Sequence of chain 1.D:
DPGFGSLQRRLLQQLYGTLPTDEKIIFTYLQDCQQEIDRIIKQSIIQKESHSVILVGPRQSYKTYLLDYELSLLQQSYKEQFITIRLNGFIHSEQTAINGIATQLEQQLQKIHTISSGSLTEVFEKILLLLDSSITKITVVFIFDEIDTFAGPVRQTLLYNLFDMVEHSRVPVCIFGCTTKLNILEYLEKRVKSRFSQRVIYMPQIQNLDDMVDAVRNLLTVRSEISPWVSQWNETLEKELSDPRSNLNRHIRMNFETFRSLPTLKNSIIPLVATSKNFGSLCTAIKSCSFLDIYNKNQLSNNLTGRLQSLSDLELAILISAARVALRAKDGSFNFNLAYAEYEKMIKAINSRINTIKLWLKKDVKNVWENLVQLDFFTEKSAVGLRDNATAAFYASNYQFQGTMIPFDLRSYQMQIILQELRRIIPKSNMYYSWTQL

Binding-site contacts:
Ligand atom O1B contacts residue LYS485 of chain 1.A at 3.2 Å.
Ligand atom O2G contacts residue PRO481 of chain 1.A at 3.3 Å.
Ligand atom C6 contacts residue TYR627 of chain 1.A at 3.6 Å (hydrophobic).
Ligand atom S1G contacts residue LYS485 of chain 1.A at 3.1 Å (salt-bridge).
Ligand atom N6 contacts residue TYR627 of chain 1.A at 2.8 Å (h-bond).
Ligand atom O1A contacts residue THR486 of chain 1.A at 3.1 Å (h-bond).
Ligand atom O1B contacts residue GLY484 of chain 1.A at 3.6 Å (h-bond).
Ligand atom O2G contacts residue ARG263 of chain 1.D at 3.5 Å.
Ligand atom O2B contacts residue MG1 of chain 1.J at 2.1 Å.
Ligand atom O3A contacts residue MG1 of chain 1.J at 3.2 Å.
Ligand atom PB contacts residue THR486 of chain 1.A at 3.6 Å.
Ligand atom N7 contacts residue TYR627 of chain 1.A at 3.0 Å (h-bond).
Ligand atom PB contacts residue MG1 of chain 1.J at 3.2 Å.
Ligand atom C8 contacts residue ALA703 of chain 1.A at 3.5 Å (hydrophobic).
Ligand atom O2' contacts residue SER432 of chain 1.A at 2.4 Å (h-bond).
Ligand atom C2' contacts residue SER432 of chain 1.A at 3.6 Å.
Ligand atom O2A contacts residue GLY484 of chain 1.A at 2.7 Å (h-bond).
Ligand atom O3G contacts residue ARG267 of chain 1.D at 2.8 Å (salt-bridge).
Ligand atom O3B contacts residue GLY482 of chain 1.A at 2.9 Å (h-bond).
Ligand atom O3A contacts residue ARG704 of chain 1.A at 3.1 Å (salt-bridge).
Ligand atom O3G contacts residue GLU567 of chain 1.A at 3.5 Å (salt-bridge).
Ligand atom C2' contacts residue ARG639 of chain 1.A at 3.4 Å.
Ligand atom O3G contacts residue MG1 of chain 1.J at 2.6 Å.
Ligand atom O1A contacts residue LEU487 of chain 1.A at 2.8 Å (h-bond).
Ligand atom O3' contacts residue SER432 of chain 1.A at 3.3 Å (h-bond).
Ligand atom O2A contacts residue VAL483 of chain 1.A at 3.3 Å (h-bond).
Ligand atom O5' contacts residue ARG704 of chain 1.A at 3.6 Å.
Ligand atom C5' contacts residue ARG704 of chain 1.A at 3.3 Å.
Ligand atom O1B contacts residue VAL483 of chain 1.A at 3.6 Å (h-bond).
Ligand atom C4 contacts residue LEU487 of chain 1.A at 3.6 Å (hydrophobic).
Ligand atom C5 contacts residue TYR627 of chain 1.A at 3.6 Å (hydrophobic).
Ligand atom O1A contacts residue GLY484 of chain 1.A at 3.3 Å.
Ligand atom O1A contacts residue LYS485 of chain 1.A at 3.2 Å (salt-bridge).
Ligand atom O2' contacts residue ARG639 of chain 1.A at 2.6 Å (salt-bridge).
Ligand atom O2B contacts residue THR486 of chain 1.A at 2.4 Å (h-bond).
Ligand atom O2G contacts residue ARG267 of chain 1.D at 2.8 Å (salt-bridge).
Ligand atom O2A contacts residue GLY482 of chain 1.A at 3.2 Å.
Ligand atom N7 contacts residue GLY484 of chain 1.A at 3.4 Å.
Ligand atom PG contacts residue ARG267 of chain 1.D at 3.4 Å.
Ligand atom O2G contacts residue ARG704 of chain 1.A at 3.5 Å (salt-bridge).

A small-molecule ligand and the protein it binds are described below.
Small molecule (SMILES): Nc1ncnc2c1ncn2[C@@H]1O[C@H](COP(=O)(O)OP(=O)(O)OP(O)(O)=S)[C@@H](O)[C@H]1O

Sequence of chain 1.A:
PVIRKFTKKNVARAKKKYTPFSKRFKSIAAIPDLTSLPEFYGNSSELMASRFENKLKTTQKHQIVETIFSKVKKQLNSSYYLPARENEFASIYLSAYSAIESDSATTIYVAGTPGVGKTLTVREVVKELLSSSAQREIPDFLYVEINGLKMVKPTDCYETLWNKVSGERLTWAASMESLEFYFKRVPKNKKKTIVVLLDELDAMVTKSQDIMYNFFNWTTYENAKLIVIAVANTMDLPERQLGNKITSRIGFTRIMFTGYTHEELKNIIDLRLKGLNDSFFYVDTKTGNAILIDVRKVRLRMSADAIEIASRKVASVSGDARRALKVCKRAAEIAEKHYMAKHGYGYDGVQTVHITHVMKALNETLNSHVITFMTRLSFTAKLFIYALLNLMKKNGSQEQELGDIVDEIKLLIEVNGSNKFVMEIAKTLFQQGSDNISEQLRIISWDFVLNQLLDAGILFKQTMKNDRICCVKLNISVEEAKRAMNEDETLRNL